Binding-site contacts:
Ligand atom C3 contacts residue ASN59 of chain 2.B at 3.8 Å.
Ligand atom O5 contacts residue SER61 of chain 2.B at 2.9 Å (h-bond).
Ligand atom O7 contacts residue ASN59 of chain 2.B at 3.9 Å.
Ligand atom C2 contacts residue ASN59 of chain 2.B at 2.5 Å.
Ligand atom O5 contacts residue ASN59 of chain 2.B at 2.4 Å (h-bond).
Ligand atom C5 contacts residue SER61 of chain 2.B at 3.0 Å.
Ligand atom C7 contacts residue ASN59 of chain 2.B at 3.6 Å.
Ligand atom C4 contacts residue ASN59 of chain 2.B at 4.2 Å.
Ligand atom O6 contacts residue THR62 of chain 2.B at 4.5 Å.
Ligand atom C1 contacts residue SER61 of chain 2.B at 3.5 Å.
Ligand atom C5 contacts residue ASN59 of chain 2.B at 3.7 Å.
Ligand atom C6 contacts residue THR62 of chain 2.B at 4.0 Å.
Ligand atom C1 contacts residue ASN59 of chain 2.B at 1.4 Å.
Ligand atom N2 contacts residue ASN59 of chain 2.B at 2.9 Å (h-bond).
Ligand atom C6 contacts residue SER61 of chain 2.B at 3.3 Å.

This small molecule binds to this protein.
Small molecule (SMILES): CC(=O)N[C@@H]1[C@@H](O)[C@H](O)[C@@H](CO)O[C@H]1O

Sequence of chain 2.B:
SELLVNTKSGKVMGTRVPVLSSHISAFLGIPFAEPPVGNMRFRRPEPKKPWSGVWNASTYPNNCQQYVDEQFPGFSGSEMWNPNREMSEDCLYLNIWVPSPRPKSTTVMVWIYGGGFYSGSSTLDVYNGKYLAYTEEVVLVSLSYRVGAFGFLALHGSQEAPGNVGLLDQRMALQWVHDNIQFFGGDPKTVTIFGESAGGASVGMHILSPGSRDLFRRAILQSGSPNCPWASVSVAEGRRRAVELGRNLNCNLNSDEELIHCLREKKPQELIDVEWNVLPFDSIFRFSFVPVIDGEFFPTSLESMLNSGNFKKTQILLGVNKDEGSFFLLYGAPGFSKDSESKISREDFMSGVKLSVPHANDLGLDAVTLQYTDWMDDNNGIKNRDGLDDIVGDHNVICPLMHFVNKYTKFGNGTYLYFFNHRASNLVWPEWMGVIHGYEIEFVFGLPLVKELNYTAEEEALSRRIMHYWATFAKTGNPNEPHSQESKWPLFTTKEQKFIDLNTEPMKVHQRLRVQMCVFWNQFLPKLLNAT